Sequence of chain 1.A:
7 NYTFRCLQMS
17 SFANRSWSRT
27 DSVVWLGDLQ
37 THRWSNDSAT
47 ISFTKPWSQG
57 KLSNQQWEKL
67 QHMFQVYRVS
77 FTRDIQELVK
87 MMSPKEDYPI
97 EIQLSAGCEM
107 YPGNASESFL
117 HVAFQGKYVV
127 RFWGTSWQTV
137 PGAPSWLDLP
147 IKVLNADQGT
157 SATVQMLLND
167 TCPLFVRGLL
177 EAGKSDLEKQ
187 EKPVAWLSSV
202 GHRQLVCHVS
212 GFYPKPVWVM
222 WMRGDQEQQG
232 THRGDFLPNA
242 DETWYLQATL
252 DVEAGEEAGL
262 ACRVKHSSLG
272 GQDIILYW

This protein binds this small molecule.
Small molecule (SMILES): CC(=O)N[C@@H]1[C@@H](O)[C@H](O)[C@@H](CO)O[C@H]1O

Binding-site contacts:
Ligand atom C7 contacts residue ARG25 of chain 1.A at 4.4 Å.
Ligand atom C5 contacts residue ASN42 of chain 1.A at 3.7 Å.
Ligand atom O7 contacts residue ASN42 of chain 1.A at 3.4 Å (h-bond).
Ligand atom C4 contacts residue ASN42 of chain 1.A at 4.3 Å.
Ligand atom C1 contacts residue ASN42 of chain 1.A at 1.4 Å.
Ligand atom C8 contacts residue SER24 of chain 1.A at 3.6 Å.
Ligand atom O5 contacts residue ASN42 of chain 1.A at 2.4 Å (h-bond).
Ligand atom C8 contacts residue ARG25 of chain 1.A at 4.0 Å.
Ligand atom C3 contacts residue ASN42 of chain 1.A at 3.8 Å.
Ligand atom C7 contacts residue ASN42 of chain 1.A at 3.4 Å.
Ligand atom O6 contacts residue ASN42 of chain 1.A at 4.4 Å.
Ligand atom C1 contacts residue SER24 of chain 1.A at 4.0 Å.
Ligand atom C3 contacts residue SER24 of chain 1.A at 4.3 Å.
Ligand atom C8 contacts residue TRP23 of chain 1.A at 3.5 Å (hydrophobic).
Ligand atom C7 contacts residue SER24 of chain 1.A at 3.8 Å.
Ligand atom N2 contacts residue ASN42 of chain 1.A at 3.0 Å (h-bond).
Ligand atom N2 contacts residue SER24 of chain 1.A at 3.1 Å (h-bond).
Ligand atom C2 contacts residue ASN42 of chain 1.A at 2.5 Å.
Ligand atom C2 contacts residue SER24 of chain 1.A at 4.0 Å.